A small-molecule ligand and the protein it binds are described below.
Small molecule (SMILES): OC[C@H]1O[C@H](OC[C@@H]2O[C@H](O[C@]3(CO)O[C@H](CO)[C@H](O)[C@@H]3O)[C@H](O)[C@@H](O)[C@@H]2O)[C@@H](O)[C@H](O)[C@@H]1O

Binding-site contacts:
Ligand atom O3 contacts residue TYR449 of chain 1.B at 3.6 Å.
Ligand atom O3 contacts residue ASP447 of chain 1.B at 2.4 Å (salt-bridge).
Ligand atom O6 contacts residue TRP211 of chain 1.B at 3.2 Å.
Ligand atom O3 contacts residue ASP446 of chain 1.B at 2.7 Å (salt-bridge).
Ligand atom O3 contacts residue TYR449 of chain 1.B at 3.5 Å (h-bond).
Ligand atom C3 contacts residue LYS381 of chain 1.B at 3.4 Å.
Ligand atom O3 contacts residue LYS381 of chain 1.B at 3.4 Å (salt-bridge).
Ligand atom O6 contacts residue TRP211 of chain 1.B at 3.0 Å.
Ligand atom O5 contacts residue TRP314 of chain 1.B at 3.6 Å.
Ligand atom C6 contacts residue ASP243 of chain 1.B at 3.7 Å.
Ligand atom O4 contacts residue TRP78 of chain 1.B at 3.4 Å (h-bond).
Ligand atom C3 contacts residue ASP446 of chain 1.B at 3.7 Å.
Ligand atom O2 contacts residue CYS425 of chain 1.B at 3.1 Å (h-bond).
Ligand atom O6 contacts residue ASP447 of chain 1.B at 3.0 Å (salt-bridge).
Ligand atom C6 contacts residue TRP307 of chain 1.B at 3.7 Å (hydrophobic).
Ligand atom O6 contacts residue TRP314 of chain 1.B at 3.5 Å.
Ligand atom O4 contacts residue ASP447 of chain 1.B at 2.5 Å (salt-bridge).
Ligand atom O3 contacts residue TRP78 of chain 1.B at 3.6 Å.
Ligand atom O2 contacts residue LYS75 of chain 1.B at 2.9 Å (salt-bridge).
Ligand atom C3 contacts residue ARG443 of chain 1.B at 3.6 Å.
Ligand atom C6 contacts residue TRP211 of chain 1.B at 3.6 Å (hydrophobic).
Ligand atom C2 contacts residue ASP447 of chain 1.B at 3.0 Å.
Ligand atom C4 contacts residue ASP243 of chain 1.B at 3.5 Å.
Ligand atom O4 contacts residue TRP307 of chain 1.B at 3.7 Å.
Ligand atom O2 contacts residue ASP447 of chain 1.B at 3.0 Å (salt-bridge).
Ligand atom O6 contacts residue ASP244 of chain 1.B at 2.9 Å (salt-bridge).
Ligand atom O5 contacts residue TRP314 of chain 1.B at 3.5 Å.
Ligand atom O3 contacts residue LYS75 of chain 1.B at 3.2 Å (salt-bridge).
Ligand atom O4 contacts residue ASP243 of chain 1.B at 2.5 Å (salt-bridge).
Ligand atom O4 contacts residue LYS381 of chain 1.B at 3.1 Å (salt-bridge).
Ligand atom C6 contacts residue TRP211 of chain 1.B at 3.6 Å (hydrophobic).
Ligand atom O4 contacts residue TRP211 of chain 1.B at 3.5 Å.
Ligand atom O4 contacts residue ASP446 of chain 1.B at 3.4 Å (salt-bridge).
Ligand atom C6 contacts residue ASP244 of chain 1.B at 3.5 Å.
Ligand atom O3 contacts residue ARG443 of chain 1.B at 3.5 Å (salt-bridge).
Ligand atom C3 contacts residue ASP447 of chain 1.B at 3.4 Å.
Ligand atom C3 contacts residue TYR449 of chain 1.B at 3.6 Å (hydrophobic).
Ligand atom C4 contacts residue TRP307 of chain 1.B at 3.3 Å (hydrophobic).
Ligand atom O2 contacts residue ARG443 of chain 1.B at 2.7 Å (salt-bridge).
Ligand atom C1 contacts residue MET426 of chain 1.B at 3.6 Å (hydrophobic).

Sequence of chain 1.B:
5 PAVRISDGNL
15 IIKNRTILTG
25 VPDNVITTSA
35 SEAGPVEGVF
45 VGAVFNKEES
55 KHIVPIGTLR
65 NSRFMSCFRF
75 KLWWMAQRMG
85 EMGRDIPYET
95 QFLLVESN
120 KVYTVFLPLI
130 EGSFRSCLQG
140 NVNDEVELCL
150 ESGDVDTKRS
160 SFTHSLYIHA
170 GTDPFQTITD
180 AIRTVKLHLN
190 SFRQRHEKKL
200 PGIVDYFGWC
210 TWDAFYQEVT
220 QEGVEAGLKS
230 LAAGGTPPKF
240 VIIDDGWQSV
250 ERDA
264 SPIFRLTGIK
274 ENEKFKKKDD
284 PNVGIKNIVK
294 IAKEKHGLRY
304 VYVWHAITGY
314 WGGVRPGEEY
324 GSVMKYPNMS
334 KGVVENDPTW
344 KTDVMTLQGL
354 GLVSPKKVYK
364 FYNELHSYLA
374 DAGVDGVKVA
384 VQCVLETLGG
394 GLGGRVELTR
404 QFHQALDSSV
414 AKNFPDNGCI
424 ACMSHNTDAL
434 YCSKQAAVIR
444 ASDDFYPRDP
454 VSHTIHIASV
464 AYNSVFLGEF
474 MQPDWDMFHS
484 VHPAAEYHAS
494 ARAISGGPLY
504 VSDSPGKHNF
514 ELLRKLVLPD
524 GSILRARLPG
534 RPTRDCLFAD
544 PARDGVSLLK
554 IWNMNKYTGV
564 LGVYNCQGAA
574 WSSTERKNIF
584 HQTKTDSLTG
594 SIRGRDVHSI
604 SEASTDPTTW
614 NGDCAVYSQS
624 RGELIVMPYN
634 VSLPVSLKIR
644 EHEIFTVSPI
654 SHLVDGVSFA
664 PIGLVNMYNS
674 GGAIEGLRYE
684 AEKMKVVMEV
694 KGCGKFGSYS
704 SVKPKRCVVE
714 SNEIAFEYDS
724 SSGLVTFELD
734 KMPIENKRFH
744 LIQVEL